The small molecule below binds the protein below.
Small molecule (SMILES): Nc1nc(C(=O)O)c(Cc2cccs2)s1

Sequence of chain 1.A:
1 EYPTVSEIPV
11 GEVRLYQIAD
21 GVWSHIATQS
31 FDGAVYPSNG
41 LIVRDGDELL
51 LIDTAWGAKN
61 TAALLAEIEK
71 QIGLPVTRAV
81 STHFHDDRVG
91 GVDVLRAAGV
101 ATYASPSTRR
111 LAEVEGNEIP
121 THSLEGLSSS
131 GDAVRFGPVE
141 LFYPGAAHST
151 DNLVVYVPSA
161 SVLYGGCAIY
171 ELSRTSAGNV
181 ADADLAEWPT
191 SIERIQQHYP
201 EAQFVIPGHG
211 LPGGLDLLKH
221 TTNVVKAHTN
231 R

Binding-site contacts:
Ligand atom C04 contacts residue HIS209 of chain 1.A at 3.4 Å.
Ligand atom N14 contacts residue ASP87 of chain 1.A at 3.1 Å (salt-bridge).
Ligand atom O03 contacts residue HIS148 of chain 1.A at 3.2 Å.
Ligand atom C13 contacts residue HIS209 of chain 1.A at 3.5 Å.
Ligand atom C02 contacts residue ARG174 of chain 1.A at 3.9 Å.
Ligand atom O03 contacts residue ZN1 of chain 1.C at 4.2 Å.
Ligand atom C08 contacts residue ARG174 of chain 1.A at 3.5 Å.
Ligand atom C07 contacts residue TYR36 of chain 1.A at 3.6 Å (hydrophobic).
Ligand atom N15 contacts residue ASP87 of chain 1.A at 3.3 Å (salt-bridge).
Ligand atom C09 contacts residue ARG174 of chain 1.A at 3.6 Å.
Ligand atom C02 contacts residue HIS148 of chain 1.A at 3.9 Å.
Ligand atom N14 contacts residue TRP56 of chain 1.A at 3.1 Å.
Ligand atom C10 contacts residue ARG174 of chain 1.A at 3.9 Å.
Ligand atom N14 contacts residue ZN1 of chain 1.D at 3.7 Å.
Ligand atom S11 contacts residue HIS209 of chain 1.A at 3.6 Å.
Ligand atom C02 contacts residue HIS209 of chain 1.A at 3.5 Å.
Ligand atom C13 contacts residue ASP87 of chain 1.A at 3.5 Å.
Ligand atom C07 contacts residue ARG174 of chain 1.A at 3.6 Å.
Ligand atom N15 contacts residue HIS209 of chain 1.A at 2.9 Å (h-bond).
Ligand atom C13 contacts residue ZN1 of chain 1.D at 3.3 Å.
Ligand atom C10 contacts residue HIS209 of chain 1.A at 4.0 Å.
Ligand atom O01 contacts residue HIS148 of chain 1.A at 4.2 Å.
Ligand atom O03 contacts residue CYS167 of chain 1.A at 3.4 Å (h-bond).
Ligand atom O03 contacts residue ZN1 of chain 1.D at 2.3 Å.
Ligand atom C09 contacts residue TYR36 of chain 1.A at 3.8 Å (hydrophobic).
Ligand atom S11 contacts residue ARG174 of chain 1.A at 3.8 Å.
Ligand atom N14 contacts residue HIS209 of chain 1.A at 3.8 Å.
Ligand atom S12 contacts residue TYR36 of chain 1.A at 4.0 Å.
Ligand atom C04 contacts residue ZN1 of chain 1.D at 3.0 Å.
Ligand atom O01 contacts residue ARG174 of chain 1.A at 2.7 Å (salt-bridge).
Ligand atom O03 contacts residue HIS209 of chain 1.A at 3.1 Å (h-bond).
Ligand atom N15 contacts residue ZN1 of chain 1.D at 2.3 Å.
Ligand atom C06 contacts residue TYR36 of chain 1.A at 4.1 Å (hydrophobic).
Ligand atom S12 contacts residue TRP56 of chain 1.A at 3.8 Å.
Ligand atom C02 contacts residue ZN1 of chain 1.D at 3.1 Å.
Ligand atom S11 contacts residue TYR36 of chain 1.A at 3.6 Å.
Ligand atom C08 contacts residue TYR36 of chain 1.A at 3.5 Å (hydrophobic).
Ligand atom C13 contacts residue TRP56 of chain 1.A at 3.9 Å (hydrophobic).
Ligand atom C10 contacts residue TYR36 of chain 1.A at 3.8 Å (hydrophobic).
Ligand atom C06 contacts residue ARG174 of chain 1.A at 3.8 Å.